Binding-site contacts:
Ligand atom C4 contacts residue LEU141 of chain 1.D at 4.1 Å (hydrophobic).
Ligand atom N contacts residue SER48 of chain 1.D at 4.0 Å.
Ligand atom C7 contacts residue LEU57 of chain 1.D at 3.7 Å (hydrophobic).
Ligand atom C1 contacts residue ILE318 of chain 1.D at 3.9 Å (hydrophobic).
Ligand atom N contacts residue PHE93 of chain 1.D at 3.3 Å.
Ligand atom O contacts residue ZN1 of chain 1.T at 2.1 Å.
Ligand atom C7 contacts residue VAL58 of chain 1.D at 3.9 Å (hydrophobic).
Ligand atom C contacts residue PHE93 of chain 1.D at 3.6 Å (hydrophobic).
Ligand atom C6 contacts residue LEU116 of chain 1.D at 3.9 Å (hydrophobic).
Ligand atom C4 contacts residue LEU57 of chain 1.D at 4.3 Å (hydrophobic).
Ligand atom C contacts residue NAI1 of chain 1.V at 3.6 Å.
Ligand atom C2 contacts residue SER48 of chain 1.D at 3.5 Å.
Ligand atom C7 contacts residue PRO119 of chain 1.D at 4.2 Å (hydrophobic).
Ligand atom N contacts residue ZN1 of chain 1.T at 4.2 Å.
Ligand atom N contacts residue NAI1 of chain 1.V at 3.9 Å.
Ligand atom C4 contacts residue LEU116 of chain 1.D at 3.7 Å (hydrophobic).
Ligand atom C6 contacts residue LEU57 of chain 1.D at 4.0 Å (hydrophobic).
Ligand atom C1 contacts residue PHE93 of chain 1.D at 4.2 Å (hydrophobic).
Ligand atom C contacts residue SER48 of chain 1.D at 3.7 Å.
Ligand atom C6 contacts residue LEU141 of chain 1.D at 3.8 Å (hydrophobic).
Ligand atom C7 contacts residue LEU141 of chain 1.D at 4.3 Å (hydrophobic).
Ligand atom O contacts residue NAI1 of chain 1.V at 3.2 Å.
Ligand atom C5 contacts residue LEU57 of chain 1.D at 3.4 Å (hydrophobic).
Ligand atom N contacts residue LEU141 of chain 1.D at 4.2 Å.
Ligand atom C1 contacts residue VAL294 of chain 1.D at 4.2 Å (hydrophobic).
Ligand atom C5 contacts residue LEU141 of chain 1.D at 4.0 Å (hydrophobic).
Ligand atom O contacts residue CYS46 of chain 1.D at 3.6 Å (h-bond).
Ligand atom C2 contacts residue NAI1 of chain 1.V at 4.1 Å.
Ligand atom C3 contacts residue LEU141 of chain 1.D at 4.3 Å (hydrophobic).
Ligand atom O contacts residue SER48 of chain 1.D at 2.7 Å (h-bond).
Ligand atom C3 contacts residue SER48 of chain 1.D at 3.7 Å.
Ligand atom C3 contacts residue LEU57 of chain 1.D at 3.9 Å (hydrophobic).
Ligand atom C contacts residue HIS67 of chain 1.D at 3.3 Å.
Ligand atom C1 contacts residue NAI1 of chain 1.V at 3.6 Å.
Ligand atom C7 contacts residue LEU116 of chain 1.D at 4.0 Å (hydrophobic).
Ligand atom C contacts residue ZN1 of chain 1.T at 2.9 Å.
Ligand atom O contacts residue HIS67 of chain 1.D at 3.0 Å (h-bond).
Ligand atom C contacts residue CYS174 of chain 1.D at 3.6 Å (hydrophobic).
Ligand atom O contacts residue CYS174 of chain 1.D at 3.4 Å (h-bond).
Ligand atom C1 contacts residue LEU116 of chain 1.D at 4.1 Å (hydrophobic).

A small-molecule ligand and the protein it binds are described below.
Small molecule (SMILES): CCCCC[C@H](C)NC=O

Sequence of chain 1.D:
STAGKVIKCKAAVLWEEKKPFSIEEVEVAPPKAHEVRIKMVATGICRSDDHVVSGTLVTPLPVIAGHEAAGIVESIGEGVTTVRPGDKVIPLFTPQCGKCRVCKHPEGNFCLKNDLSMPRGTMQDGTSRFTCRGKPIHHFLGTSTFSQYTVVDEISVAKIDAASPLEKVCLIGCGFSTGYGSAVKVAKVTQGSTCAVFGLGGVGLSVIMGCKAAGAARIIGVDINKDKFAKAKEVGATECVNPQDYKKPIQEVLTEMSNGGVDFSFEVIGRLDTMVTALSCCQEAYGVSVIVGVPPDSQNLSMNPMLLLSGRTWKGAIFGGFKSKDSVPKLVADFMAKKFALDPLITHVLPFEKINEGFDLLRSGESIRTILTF